Sequence of chain 1.B:
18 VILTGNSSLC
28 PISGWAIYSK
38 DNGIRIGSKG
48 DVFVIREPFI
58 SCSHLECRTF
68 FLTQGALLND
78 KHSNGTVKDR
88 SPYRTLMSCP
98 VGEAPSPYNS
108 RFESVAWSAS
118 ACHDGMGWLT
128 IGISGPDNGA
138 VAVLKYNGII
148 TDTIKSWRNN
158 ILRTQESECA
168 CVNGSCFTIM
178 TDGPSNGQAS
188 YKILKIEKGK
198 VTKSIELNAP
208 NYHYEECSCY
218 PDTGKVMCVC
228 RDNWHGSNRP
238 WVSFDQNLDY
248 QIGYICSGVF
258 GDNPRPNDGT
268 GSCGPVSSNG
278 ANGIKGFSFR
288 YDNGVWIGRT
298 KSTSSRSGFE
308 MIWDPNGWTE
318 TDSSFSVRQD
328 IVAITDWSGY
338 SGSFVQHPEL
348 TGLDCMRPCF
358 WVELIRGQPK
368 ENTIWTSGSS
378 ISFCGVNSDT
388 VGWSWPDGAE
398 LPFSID

This protein binds this small molecule.
Small molecule (SMILES): CC(=O)N[C@@H]1[C@@H](O)[C@H](O)[C@@H](CO)O[C@H]1O

Binding-site contacts:
Ligand atom C8 contacts residue SER24 of chain 1.B at 4.0 Å.
Ligand atom O5 contacts residue ASN23 of chain 1.B at 2.5 Å (h-bond).
Ligand atom O7 contacts residue ASN23 of chain 1.B at 3.1 Å (h-bond).
Ligand atom N2 contacts residue ASN23 of chain 1.B at 2.9 Å (h-bond).
Ligand atom C1 contacts residue ASN23 of chain 1.B at 1.4 Å.
Ligand atom C4 contacts residue ASN23 of chain 1.B at 4.3 Å.
Ligand atom C3 contacts residue ASN23 of chain 1.B at 3.8 Å.
Ligand atom C2 contacts residue ASN23 of chain 1.B at 2.5 Å.
Ligand atom C8 contacts residue ASN23 of chain 1.B at 3.3 Å.
Ligand atom C5 contacts residue ASN23 of chain 1.B at 3.8 Å.
Ligand atom C7 contacts residue ASN23 of chain 1.B at 3.2 Å.